Sequence of chain 2.B:
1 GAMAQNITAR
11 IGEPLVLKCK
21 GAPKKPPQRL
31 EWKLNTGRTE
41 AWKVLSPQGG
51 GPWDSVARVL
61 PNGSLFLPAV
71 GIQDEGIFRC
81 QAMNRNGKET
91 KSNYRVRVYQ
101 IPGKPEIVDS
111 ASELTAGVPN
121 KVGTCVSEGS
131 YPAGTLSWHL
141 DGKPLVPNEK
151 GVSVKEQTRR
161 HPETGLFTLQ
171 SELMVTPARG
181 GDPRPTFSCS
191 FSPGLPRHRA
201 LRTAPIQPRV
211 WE

Binding-site contacts:
Ligand atom C03 contacts residue ARG79 of chain 2.B at 4.1 Å.
Ligand atom C03 contacts residue SER92 of chain 2.B at 4.2 Å.
Ligand atom C08 contacts residue ASN93 of chain 2.B at 4.1 Å.
Ligand atom O13 contacts residue MET3 of chain 2.B at 2.7 Å (h-bond).
Ligand atom O13 contacts residue ASN93 of chain 2.B at 3.8 Å.
Ligand atom O13 contacts residue ALA2 of chain 2.B at 4.0 Å.
Ligand atom C10 contacts residue ALA2 of chain 2.B at 4.4 Å (hydrophobic).
Ligand atom C01 contacts residue SER92 of chain 2.B at 3.5 Å.
Ligand atom BR14 contacts residue LYS91 of chain 2.B at 3.9 Å.
Ligand atom C02 contacts residue ARG79 of chain 2.B at 3.7 Å.
Ligand atom C05 contacts residue ARG79 of chain 2.B at 3.6 Å.
Ligand atom C11 contacts residue MET3 of chain 2.B at 3.7 Å (hydrophobic).
Ligand atom C06 contacts residue LYS91 of chain 2.B at 3.5 Å.
Ligand atom BR14 contacts residue GLN81 of chain 2.B at 3.9 Å.
Ligand atom C06 contacts residue ARG79 of chain 2.B at 3.6 Å.
Ligand atom C03 contacts residue ASN93 of chain 2.B at 3.8 Å.
Ligand atom C04 contacts residue ARG79 of chain 2.B at 3.9 Å.
Ligand atom C02 contacts residue SER92 of chain 2.B at 2.9 Å.
Ligand atom C10 contacts residue ARG79 of chain 2.B at 4.3 Å.
Ligand atom C01 contacts residue ARG79 of chain 2.B at 3.2 Å.
Ligand atom C10 contacts residue ACT1 of chain 2.L at 3.8 Å.
Ligand atom C03 contacts residue LYS91 of chain 2.B at 3.7 Å.
Ligand atom C11 contacts residue ALA2 of chain 2.B at 3.5 Å (hydrophobic).
Ligand atom C02 contacts residue CYS80 of chain 2.B at 3.9 Å (hydrophobic).
Ligand atom C09 contacts residue ARG79 of chain 2.B at 4.2 Å.
Ligand atom C05 contacts residue LYS91 of chain 2.B at 3.1 Å.
Ligand atom C11 contacts residue ASN93 of chain 2.B at 4.1 Å.
Ligand atom C09 contacts residue LYS91 of chain 2.B at 4.2 Å.
Ligand atom C02 contacts residue ASN93 of chain 2.B at 4.0 Å.
Ligand atom C01 contacts residue LYS91 of chain 2.B at 3.7 Å.
Ligand atom BR14 contacts residue ARG79 of chain 2.B at 4.4 Å.
Ligand atom O12 contacts residue ALA2 of chain 2.B at 3.1 Å.
Ligand atom N07 contacts residue ASN93 of chain 2.B at 3.3 Å.
Ligand atom C08 contacts residue ALA2 of chain 2.B at 4.1 Å (hydrophobic).
Ligand atom O12 contacts residue MET3 of chain 2.B at 4.2 Å.
Ligand atom BR14 contacts residue LYS33 of chain 2.B at 4.3 Å.
Ligand atom N07 contacts residue LYS91 of chain 2.B at 4.1 Å.
Ligand atom C01 contacts residue CYS80 of chain 2.B at 3.3 Å (hydrophobic).
Ligand atom C04 contacts residue LYS91 of chain 2.B at 3.7 Å.
Ligand atom C02 contacts residue LYS91 of chain 2.B at 3.4 Å.

This protein binds this small molecule.
Small molecule (SMILES): Cc1c(C(=O)O)[nH]c2ccc(Br)cc12